Sequence of chain 1.A:
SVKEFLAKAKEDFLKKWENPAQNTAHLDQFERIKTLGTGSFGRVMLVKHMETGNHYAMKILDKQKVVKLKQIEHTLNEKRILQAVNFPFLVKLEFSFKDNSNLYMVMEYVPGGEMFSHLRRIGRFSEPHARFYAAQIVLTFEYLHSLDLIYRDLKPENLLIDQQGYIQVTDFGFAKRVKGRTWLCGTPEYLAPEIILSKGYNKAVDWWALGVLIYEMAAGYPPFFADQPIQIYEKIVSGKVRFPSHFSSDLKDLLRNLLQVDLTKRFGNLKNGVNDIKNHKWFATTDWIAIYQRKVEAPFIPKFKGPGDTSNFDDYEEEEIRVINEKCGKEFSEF

Binding-site contacts:
Ligand atom C32 contacts residue GLU170 of chain 1.A at 3.2 Å.
Ligand atom C98 contacts residue PHE54 of chain 1.A at 3.6 Å (hydrophobic).
Ligand atom C34 contacts residue ASN171 of chain 1.A at 3.5 Å.
Ligand atom O82 contacts residue LYS72 of chain 1.A at 3.5 Å.
Ligand atom O62 contacts residue GLY52 of chain 1.A at 3.5 Å.
Ligand atom C35 contacts residue ASP184 of chain 1.A at 3.5 Å.
Ligand atom C32 contacts residue ASP184 of chain 1.A at 3.4 Å.
Ligand atom O43 contacts residue VAL57 of chain 1.A at 3.2 Å.
Ligand atom O62 contacts residue GLY55 of chain 1.A at 3.5 Å (h-bond).
Ligand atom C34 contacts residue GLU170 of chain 1.A at 3.1 Å.
Ligand atom C31 contacts residue ASP184 of chain 1.A at 3.2 Å.
Ligand atom C16 contacts residue LEU173 of chain 1.A at 3.5 Å (hydrophobic).
Ligand atom N11 contacts residue VAL123 of chain 1.A at 3.0 Å (h-bond).
Ligand atom O62 contacts residue SER53 of chain 1.A at 3.4 Å (h-bond).
Ligand atom C12 contacts residue ALA70 of chain 1.A at 3.4 Å (hydrophobic).
Ligand atom O62 contacts residue PHE54 of chain 1.A at 2.8 Å (h-bond).
Ligand atom C71 contacts residue PHE54 of chain 1.A at 3.6 Å (hydrophobic).
Ligand atom F89 contacts residue SER53 of chain 1.A at 3.2 Å.
Ligand atom C97 contacts residue SER53 of chain 1.A at 3.0 Å.
Ligand atom C32 contacts residue THR183 of chain 1.A at 3.5 Å.
Ligand atom C52 contacts residue GLY52 of chain 1.A at 3.6 Å.
Ligand atom O22 contacts residue THR183 of chain 1.A at 3.4 Å.
Ligand atom C53 contacts residue GLY55 of chain 1.A at 3.6 Å.
Ligand atom N33 contacts residue ASP184 of chain 1.A at 2.7 Å (salt-bridge).
Ligand atom N41 contacts residue ASP184 of chain 1.A at 2.9 Å (salt-bridge).
Ligand atom C12 contacts residue GLU121 of chain 1.A at 3.2 Å.
Ligand atom N33 contacts residue GLU170 of chain 1.A at 2.9 Å (salt-bridge).
Ligand atom C37 contacts residue ASP184 of chain 1.A at 3.5 Å.
Ligand atom C42 contacts residue VAL57 of chain 1.A at 3.2 Å (hydrophobic).
Ligand atom N33 contacts residue ASN171 of chain 1.A at 2.9 Å (h-bond).
Ligand atom C98 contacts residue GLN84 of chain 1.A at 3.6 Å.
Ligand atom O43 contacts residue GLY50 of chain 1.A at 2.9 Å.
Ligand atom C34 contacts residue ASP184 of chain 1.A at 3.5 Å.
Ligand atom N41 contacts residue VAL57 of chain 1.A at 3.5 Å.
Ligand atom C15 contacts residue LEU173 of chain 1.A at 3.5 Å (hydrophobic).
Ligand atom C36 contacts residue GLU127 of chain 1.A at 3.6 Å.
Ligand atom O43 contacts residue THR51 of chain 1.A at 3.3 Å (h-bond).
Ligand atom C53 contacts residue GLY52 of chain 1.A at 3.4 Å.
Ligand atom C56 contacts residue ASP184 of chain 1.A at 3.5 Å.
Ligand atom C97 contacts residue LEU82 of chain 1.A at 3.6 Å (hydrophobic).

A small-molecule ligand and the protein it binds are described below.
Small molecule (SMILES): CC1(C)CCCN[C@H]1c1ccc(O)c(C(=O)c2ccc(C(=O)N[C@@H]3CCCNC[C@H]3NC(=O)c3ccncc3)cc2)c1F